Binding-site contacts:
Ligand atom C2 contacts residue ASN256 of chain 1.U at 2.4 Å.
Ligand atom N2 contacts residue THR258 of chain 1.U at 4.0 Å.
Ligand atom O7 contacts residue ASN256 of chain 1.U at 3.4 Å (h-bond).
Ligand atom C1 contacts residue ASN256 of chain 1.U at 1.4 Å.
Ligand atom C8 contacts residue ASN256 of chain 1.U at 4.4 Å.
Ligand atom C2 contacts residue THR258 of chain 1.U at 4.4 Å.
Ligand atom O5 contacts residue ASN256 of chain 1.U at 2.4 Å (h-bond).
Ligand atom C6 contacts residue ASP355 of chain 1.U at 3.2 Å.
Ligand atom C7 contacts residue ASN256 of chain 1.U at 3.3 Å.
Ligand atom O5 contacts residue ASP355 of chain 1.U at 4.1 Å.
Ligand atom O7 contacts residue THR211 of chain 1.U at 4.3 Å.
Ligand atom C4 contacts residue ASN256 of chain 1.U at 4.3 Å.
Ligand atom C6 contacts residue ASN256 of chain 1.U at 4.5 Å.
Ligand atom N2 contacts residue ASN256 of chain 1.U at 2.8 Å (h-bond).
Ligand atom C5 contacts residue ASP355 of chain 1.U at 3.5 Å.
Ligand atom C7 contacts residue THR211 of chain 1.U at 4.4 Å.
Ligand atom C6 contacts residue LYS357 of chain 1.U at 3.5 Å.
Ligand atom C8 contacts residue GLU209 of chain 1.U at 3.2 Å.
Ligand atom O6 contacts residue ASP355 of chain 1.U at 4.3 Å.
Ligand atom O6 contacts residue LYS357 of chain 1.U at 3.4 Å (salt-bridge).
Ligand atom C3 contacts residue ASN256 of chain 1.U at 3.8 Å.
Ligand atom C5 contacts residue ASN256 of chain 1.U at 3.7 Å.
Ligand atom C8 contacts residue THR211 of chain 1.U at 4.2 Å.
Ligand atom C1 contacts residue THR258 of chain 1.U at 3.8 Å.

Sequence of chain 1.U:
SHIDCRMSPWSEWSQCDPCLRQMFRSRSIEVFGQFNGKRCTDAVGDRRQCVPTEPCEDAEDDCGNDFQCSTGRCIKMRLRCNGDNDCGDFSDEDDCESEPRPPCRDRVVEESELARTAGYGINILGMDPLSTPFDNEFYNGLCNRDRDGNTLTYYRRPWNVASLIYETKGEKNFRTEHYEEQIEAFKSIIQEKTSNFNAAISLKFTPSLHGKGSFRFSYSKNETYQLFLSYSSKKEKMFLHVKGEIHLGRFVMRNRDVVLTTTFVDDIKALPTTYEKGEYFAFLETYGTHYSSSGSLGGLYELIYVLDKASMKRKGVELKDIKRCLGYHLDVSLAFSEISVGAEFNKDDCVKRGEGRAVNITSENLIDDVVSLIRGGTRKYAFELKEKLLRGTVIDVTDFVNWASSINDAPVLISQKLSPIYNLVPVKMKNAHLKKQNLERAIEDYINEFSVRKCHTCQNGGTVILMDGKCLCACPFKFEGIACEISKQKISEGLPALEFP

The protein below binds the small molecule below.
Small molecule (SMILES): CC(=O)N[C@@H]1[C@@H](O)[C@H](O)[C@@H](CO)O[C@H]1O